Binding-site contacts:
Ligand atom C03 contacts residue HIS99 of chain 1.A at 4.0 Å.
Ligand atom S07 contacts residue ZN1 of chain 1.B at 3.0 Å.
Ligand atom F11 contacts residue PHE135 of chain 1.A at 3.8 Å.
Ligand atom S07 contacts residue THR203 of chain 1.A at 3.9 Å.
Ligand atom C05 contacts residue THR203 of chain 1.A at 4.3 Å.
Ligand atom O08 contacts residue SER201 of chain 1.A at 4.1 Å.
Ligand atom NP0 contacts residue HIS101 of chain 1.A at 3.4 Å (h-bond).
Ligand atom C03 contacts residue LEU202 of chain 1.A at 3.8 Å (hydrophobic).
Ligand atom O09 contacts residue HIS99 of chain 1.A at 3.3 Å.
Ligand atom O08 contacts residue THR203 of chain 1.A at 3.0 Å (h-bond).
Ligand atom O09 contacts residue ZN1 of chain 1.B at 3.0 Å.
Ligand atom O09 contacts residue TRP213 of chain 1.A at 4.0 Å.
Ligand atom C04 contacts residue LEU202 of chain 1.A at 3.8 Å (hydrophobic).
Ligand atom C05 contacts residue LEU202 of chain 1.A at 3.8 Å (hydrophobic).
Ligand atom C02 contacts residue LEU202 of chain 1.A at 3.8 Å (hydrophobic).
Ligand atom NP0 contacts residue GLU111 of chain 1.A at 4.2 Å.
Ligand atom C02 contacts residue GLN97 of chain 1.A at 3.9 Å.
Ligand atom NP0 contacts residue THR203 of chain 1.A at 2.9 Å (h-bond).
Ligand atom O09 contacts residue VAL126 of chain 1.A at 3.9 Å.
Ligand atom C01 contacts residue LEU202 of chain 1.A at 3.8 Å (hydrophobic).
Ligand atom C05 contacts residue THR204 of chain 1.A at 3.1 Å.
Ligand atom C06 contacts residue THR204 of chain 1.A at 3.3 Å.
Ligand atom S07 contacts residue TRP213 of chain 1.A at 4.4 Å.
Ligand atom O09 contacts residue HIS124 of chain 1.A at 3.4 Å (h-bond).
Ligand atom C03 contacts residue GLN97 of chain 1.A at 4.3 Å.
Ligand atom C06 contacts residue LEU202 of chain 1.A at 3.8 Å (hydrophobic).
Ligand atom F11 contacts residue LEU202 of chain 1.A at 4.2 Å.
Ligand atom O09 contacts residue VAL147 of chain 1.A at 3.8 Å.
Ligand atom O08 contacts residue LEU202 of chain 1.A at 3.4 Å.
Ligand atom S07 contacts residue HIS99 of chain 1.A at 3.9 Å.
Ligand atom NP0 contacts residue ZN1 of chain 1.B at 2.0 Å.
Ligand atom C02 contacts residue VAL126 of chain 1.A at 4.0 Å (hydrophobic).
Ligand atom C03 contacts residue VAL126 of chain 1.A at 3.7 Å (hydrophobic).
Ligand atom O08 contacts residue TRP213 of chain 1.A at 3.5 Å.
Ligand atom O08 contacts residue ZN1 of chain 1.B at 4.1 Å.
Ligand atom NP0 contacts residue HIS124 of chain 1.A at 3.4 Å (h-bond).
Ligand atom C04 contacts residue HIS99 of chain 1.A at 4.0 Å.
Ligand atom S07 contacts residue HIS124 of chain 1.A at 3.9 Å.
Ligand atom NP0 contacts residue HIS99 of chain 1.A at 3.2 Å (h-bond).
Ligand atom C04 contacts residue ZN1 of chain 1.B at 4.2 Å.

This small molecule binds to this protein.
Small molecule (SMILES): NS(=O)(=O)c1ccc(F)cc1

Sequence of chain 1.A:
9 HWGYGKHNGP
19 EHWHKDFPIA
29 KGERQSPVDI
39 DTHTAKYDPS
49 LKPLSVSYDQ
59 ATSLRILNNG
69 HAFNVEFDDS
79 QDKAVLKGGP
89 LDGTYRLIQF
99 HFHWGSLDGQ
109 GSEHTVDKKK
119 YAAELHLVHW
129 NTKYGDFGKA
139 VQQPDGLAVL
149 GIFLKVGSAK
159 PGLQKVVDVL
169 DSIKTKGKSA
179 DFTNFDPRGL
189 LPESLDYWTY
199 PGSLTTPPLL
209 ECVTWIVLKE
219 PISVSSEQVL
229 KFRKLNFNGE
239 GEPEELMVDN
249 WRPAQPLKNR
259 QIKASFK